Sequence of chain 1.A:
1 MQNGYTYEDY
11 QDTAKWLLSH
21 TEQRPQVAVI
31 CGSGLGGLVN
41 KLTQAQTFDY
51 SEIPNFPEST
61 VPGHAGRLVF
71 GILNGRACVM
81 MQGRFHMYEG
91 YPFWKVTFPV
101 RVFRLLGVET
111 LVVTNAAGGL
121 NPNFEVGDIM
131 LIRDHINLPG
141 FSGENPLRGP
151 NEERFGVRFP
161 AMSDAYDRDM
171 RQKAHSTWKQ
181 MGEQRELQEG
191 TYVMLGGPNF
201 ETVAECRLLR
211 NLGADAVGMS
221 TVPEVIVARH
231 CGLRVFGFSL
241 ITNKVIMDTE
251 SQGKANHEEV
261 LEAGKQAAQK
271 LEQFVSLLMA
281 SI

A protein and the small-molecule ligand that binds it are described below.
Small molecule (SMILES): O=c1[nH]cnc2nc[nH]c12

Binding-site contacts:
Ligand atom C5 contacts residue ALA117 of chain 1.A at 4.1 Å (hydrophobic).
Ligand atom N7 contacts residue GLY118 of chain 1.A at 3.4 Å (h-bond).
Ligand atom C8 contacts residue ASN243 of chain 1.A at 3.8 Å.
Ligand atom N1 contacts residue PHE200 of chain 1.A at 3.7 Å.
Ligand atom N9 contacts residue ALA117 of chain 1.A at 4.0 Å.
Ligand atom N9 contacts residue ALA116 of chain 1.A at 3.6 Å.
Ligand atom C4 contacts residue PHE200 of chain 1.A at 4.1 Å (hydrophobic).
Ligand atom N7 contacts residue ALA117 of chain 1.A at 3.6 Å.
Ligand atom C4 contacts residue GLY118 of chain 1.A at 4.0 Å.
Ligand atom C6 contacts residue PHE200 of chain 1.A at 3.8 Å (hydrophobic).
Ligand atom C6 contacts residue GLY118 of chain 1.A at 3.8 Å.
Ligand atom C2 contacts residue PHE200 of chain 1.A at 4.1 Å (hydrophobic).
Ligand atom N3 contacts residue MET219 of chain 1.A at 3.8 Å.
Ligand atom C5 contacts residue PHE200 of chain 1.A at 3.8 Å (hydrophobic).
Ligand atom C6 contacts residue GLU201 of chain 1.A at 3.8 Å.
Ligand atom N7 contacts residue THR242 of chain 1.A at 3.7 Å.
Ligand atom C8 contacts residue THR242 of chain 1.A at 3.5 Å.
Ligand atom N9 contacts residue VAL217 of chain 1.A at 4.0 Å.
Ligand atom O6 contacts residue GLU201 of chain 1.A at 3.8 Å.
Ligand atom N1 contacts residue GLU201 of chain 1.A at 2.8 Å (salt-bridge).
Ligand atom C8 contacts residue GLY118 of chain 1.A at 3.8 Å.
Ligand atom C2 contacts residue VAL217 of chain 1.A at 3.8 Å (hydrophobic).
Ligand atom N7 contacts residue ASN243 of chain 1.A at 2.9 Å (h-bond).
Ligand atom O6 contacts residue ASN243 of chain 1.A at 3.1 Å (h-bond).
Ligand atom O6 contacts residue VAL245 of chain 1.A at 3.7 Å.
Ligand atom C8 contacts residue ALA116 of chain 1.A at 3.9 Å (hydrophobic).
Ligand atom C2 contacts residue GLU201 of chain 1.A at 3.0 Å.
Ligand atom O6 contacts residue PHE200 of chain 1.A at 4.0 Å.
Ligand atom C5 contacts residue GLY118 of chain 1.A at 3.5 Å.
Ligand atom N1 contacts residue VAL217 of chain 1.A at 3.7 Å.
Ligand atom C5 contacts residue VAL217 of chain 1.A at 4.0 Å (hydrophobic).
Ligand atom N3 contacts residue GLY218 of chain 1.A at 3.6 Å.
Ligand atom C2 contacts residue MET219 of chain 1.A at 3.9 Å (hydrophobic).
Ligand atom C4 contacts residue VAL217 of chain 1.A at 3.6 Å (hydrophobic).
Ligand atom C5 contacts residue ASN243 of chain 1.A at 3.9 Å.
Ligand atom C6 contacts residue ASN243 of chain 1.A at 4.0 Å.
Ligand atom N7 contacts residue VAL260 of chain 1.A at 4.1 Å.
Ligand atom O6 contacts residue GLY118 of chain 1.A at 3.7 Å.
Ligand atom C8 contacts residue ALA117 of chain 1.A at 3.7 Å (hydrophobic).
Ligand atom N3 contacts residue VAL217 of chain 1.A at 3.5 Å (h-bond).